Binding-site contacts:
Ligand atom C12 contacts residue ILE17 of chain 1.B at 3.6 Å (hydrophobic).
Ligand atom F contacts residue MET82 of chain 1.B at 3.4 Å.
Ligand atom C18 contacts residue GLU85 of chain 1.B at 3.8 Å.
Ligand atom C1 contacts residue LYS40 of chain 1.B at 3.9 Å.
Ligand atom C6 contacts residue ILE25 of chain 1.B at 3.4 Å (hydrophobic).
Ligand atom C2 contacts residue ILE25 of chain 1.B at 3.8 Å (hydrophobic).
Ligand atom F contacts residue MET84 of chain 1.B at 3.0 Å.
Ligand atom C5 contacts residue ILE25 of chain 1.B at 3.5 Å (hydrophobic).
Ligand atom C15 contacts residue ILE25 of chain 1.B at 4.0 Å (hydrophobic).
Ligand atom C1 contacts residue MET84 of chain 1.B at 3.7 Å (hydrophobic).
Ligand atom C contacts residue LYS40 of chain 1.B at 3.8 Å.
Ligand atom C18 contacts residue MET84 of chain 1.B at 3.8 Å (hydrophobic).
Ligand atom N3 contacts residue LEU87 of chain 1.B at 3.1 Å (h-bond).
Ligand atom C21 contacts residue ILE25 of chain 1.B at 3.8 Å (hydrophobic).
Ligand atom F contacts residue LYS40 of chain 1.B at 4.0 Å.
Ligand atom C1 contacts residue ALA38 of chain 1.B at 3.9 Å (hydrophobic).
Ligand atom C13 contacts residue ILE17 of chain 1.B at 3.9 Å (hydrophobic).
Ligand atom C2 contacts residue ALA38 of chain 1.B at 3.8 Å (hydrophobic).
Ligand atom N3 contacts residue ALA38 of chain 1.B at 3.4 Å.
Ligand atom C3 contacts residue TYR58 of chain 1.B at 4.0 Å (hydrophobic).
Ligand atom N2 contacts residue LEU87 of chain 1.B at 3.3 Å.
Ligand atom N1 contacts residue ILE25 of chain 1.B at 3.2 Å.
Ligand atom C14 contacts residue ILE25 of chain 1.B at 3.6 Å (hydrophobic).
Ligand atom N2 contacts residue ALA38 of chain 1.B at 4.0 Å.
Ligand atom C18 contacts residue PRO68 of chain 1.B at 3.9 Å (hydrophobic).
Ligand atom C16 contacts residue ALA38 of chain 1.B at 3.9 Å (hydrophobic).
Ligand atom C contacts residue MET84 of chain 1.B at 3.3 Å (hydrophobic).
Ligand atom C20 contacts residue ALA38 of chain 1.B at 3.7 Å (hydrophobic).
Ligand atom N3 contacts residue LEU86 of chain 1.B at 3.8 Å.
Ligand atom C17 contacts residue ALA38 of chain 1.B at 3.5 Å (hydrophobic).
Ligand atom C20 contacts residue LEU87 of chain 1.B at 3.9 Å (hydrophobic).
Ligand atom C14 contacts residue ILE150 of chain 1.B at 3.9 Å (hydrophobic).
Ligand atom C7 contacts residue ILE25 of chain 1.B at 3.8 Å (hydrophobic).
Ligand atom C18 contacts residue LEU87 of chain 1.B at 3.5 Å (hydrophobic).
Ligand atom C3 contacts residue MET82 of chain 1.B at 3.9 Å (hydrophobic).
Ligand atom C17 contacts residue LEU87 of chain 1.B at 3.6 Å (hydrophobic).
Ligand atom C4 contacts residue TYR58 of chain 1.B at 3.8 Å (hydrophobic).
Ligand atom N2 contacts residue GLU85 of chain 1.B at 3.0 Å (salt-bridge).
Ligand atom C9 contacts residue ILE150 of chain 1.B at 3.9 Å (hydrophobic).
Ligand atom C17 contacts residue GLU85 of chain 1.B at 4.0 Å.

This protein binds this small molecule.
Small molecule (SMILES): Fc1ccc(-c2ncn(C3CCCCC3)c2-c2ccnc3[nH]ccc23)cc1

Sequence of chain 1.B:
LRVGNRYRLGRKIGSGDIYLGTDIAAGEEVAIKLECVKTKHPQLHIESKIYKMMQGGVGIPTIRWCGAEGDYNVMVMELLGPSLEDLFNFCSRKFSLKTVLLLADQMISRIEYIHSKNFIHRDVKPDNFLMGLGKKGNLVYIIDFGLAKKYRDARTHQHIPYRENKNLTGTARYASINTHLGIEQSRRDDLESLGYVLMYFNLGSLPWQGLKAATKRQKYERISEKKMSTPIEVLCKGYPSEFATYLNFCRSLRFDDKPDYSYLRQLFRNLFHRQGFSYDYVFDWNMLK